Binding-site contacts:
Ligand atom O6A contacts residue HIS94 of chain 44.D at 3.2 Å (h-bond).
Ligand atom O4 contacts residue LYS156 of chain 44.D at 3.5 Å.
Ligand atom C5 contacts residue HIS155 of chain 44.D at 4.0 Å.
Ligand atom C6 contacts residue SER93 of chain 44.D at 4.0 Å.
Ligand atom OAH contacts residue LEU2 of chain 44.D at 2.8 Å (h-bond).
Ligand atom O6A contacts residue LEU62 of chain 44.D at 3.4 Å.
Ligand atom O5B contacts residue LYS156 of chain 44.D at 3.3 Å.
Ligand atom OAH contacts residue ARG157 of chain 44.D at 3.1 Å (salt-bridge).
Ligand atom C6 contacts residue HIS94 of chain 44.D at 3.9 Å.
Ligand atom OAH contacts residue THR4 of chain 44.D at 3.7 Å.
Ligand atom O6B contacts residue ARG157 of chain 44.D at 3.3 Å (salt-bridge).
Ligand atom C5 contacts residue LEU62 of chain 44.D at 3.8 Å (hydrophobic).
Ligand atom O3 contacts residue ALA158 of chain 44.D at 3.0 Å (h-bond).
Ligand atom OAF contacts residue ARG157 of chain 44.D at 2.8 Å (salt-bridge).
Ligand atom SAG contacts residue ARG157 of chain 44.D at 3.6 Å (salt-bridge).
Ligand atom C3 contacts residue ARG157 of chain 44.D at 3.7 Å.
Ligand atom O5 contacts residue ARG157 of chain 44.D at 3.8 Å.
Ligand atom C6 contacts residue HIS155 of chain 44.D at 3.4 Å.
Ligand atom O5 contacts residue HIS155 of chain 44.D at 3.6 Å.
Ligand atom O4 contacts residue SER93 of chain 44.D at 3.0 Å (h-bond).
Ligand atom OBI contacts residue LYS156 of chain 44.D at 4.0 Å.
Ligand atom O6B contacts residue LEU62 of chain 44.D at 4.0 Å.
Ligand atom O6B contacts residue LYS156 of chain 44.D at 3.3 Å.
Ligand atom C6 contacts residue LEU62 of chain 44.D at 3.5 Å (hydrophobic).
Ligand atom OAF contacts residue THR4 of chain 44.D at 2.9 Å (h-bond).
Ligand atom O4 contacts residue HIS155 of chain 44.D at 3.5 Å (h-bond).
Ligand atom O6B contacts residue HIS155 of chain 44.D at 3.3 Å (h-bond).
Ligand atom C2 contacts residue ALA158 of chain 44.D at 3.7 Å (hydrophobic).
Ligand atom C3 contacts residue LYS156 of chain 44.D at 4.0 Å.
Ligand atom SAG contacts residue THR4 of chain 44.D at 3.9 Å.
Ligand atom OAF contacts residue ALA158 of chain 44.D at 3.3 Å.
Ligand atom OAH contacts residue ASP3 of chain 44.D at 4.0 Å.
Ligand atom O5 contacts residue LYS156 of chain 44.D at 3.4 Å.
Ligand atom C3 contacts residue ALA158 of chain 44.D at 4.0 Å (hydrophobic).
Ligand atom O3 contacts residue ARG157 of chain 44.D at 3.3 Å (salt-bridge).
Ligand atom C4 contacts residue LYS156 of chain 44.D at 4.0 Å.
Ligand atom O3 contacts residue LYS156 of chain 44.D at 3.0 Å.
Ligand atom O6B contacts residue HIS94 of chain 44.D at 4.0 Å.
Ligand atom O6A contacts residue HIS155 of chain 44.D at 3.8 Å.
Ligand atom O6A contacts residue SER93 of chain 44.D at 3.2 Å.

This protein binds this small molecule.
Small molecule (SMILES): O=C(O)[C@@H]1O[C@H](O[C@H]2[C@@H](OS(=O)(=O)O)O[C@@H](O)[C@H](NS(=O)(=O)O)[C@H]2O)[C@@H](OS(=O)(=O)O)[C@H](O)[C@@H]1O

Sequence of chain 44.D:
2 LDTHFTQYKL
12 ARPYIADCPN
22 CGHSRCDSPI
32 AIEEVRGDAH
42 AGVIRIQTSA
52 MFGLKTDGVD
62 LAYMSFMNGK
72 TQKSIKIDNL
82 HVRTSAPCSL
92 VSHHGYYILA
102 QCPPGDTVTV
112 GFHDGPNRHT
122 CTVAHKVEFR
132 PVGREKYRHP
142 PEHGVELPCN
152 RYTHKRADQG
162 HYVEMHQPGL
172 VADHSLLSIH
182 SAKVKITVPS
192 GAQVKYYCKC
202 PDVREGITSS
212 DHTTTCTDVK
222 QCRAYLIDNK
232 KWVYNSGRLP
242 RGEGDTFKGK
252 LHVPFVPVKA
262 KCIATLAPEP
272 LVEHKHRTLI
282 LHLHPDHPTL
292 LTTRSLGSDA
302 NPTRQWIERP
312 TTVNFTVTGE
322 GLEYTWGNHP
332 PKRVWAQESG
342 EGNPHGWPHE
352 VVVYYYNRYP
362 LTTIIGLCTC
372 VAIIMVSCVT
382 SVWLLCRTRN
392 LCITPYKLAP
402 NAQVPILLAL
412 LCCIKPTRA